Sequence of chain 1.F:
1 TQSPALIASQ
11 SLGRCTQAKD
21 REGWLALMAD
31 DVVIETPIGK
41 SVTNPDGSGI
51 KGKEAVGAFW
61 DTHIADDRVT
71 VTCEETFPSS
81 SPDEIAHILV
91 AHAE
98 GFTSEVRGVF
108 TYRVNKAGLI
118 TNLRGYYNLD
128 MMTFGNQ

Binding-site contacts:
Ligand atom CAB contacts residue LEU120 of chain 1.F at 3.9 Å (hydrophobic).
Ligand atom OAE contacts residue THR16 of chain 1.F at 4.1 Å.
Ligand atom OAD contacts residue THR43 of chain 1.F at 3.3 Å.
Ligand atom CAJ contacts residue PHE107 of chain 1.F at 3.6 Å (hydrophobic).
Ligand atom CAL contacts residue VAL103 of chain 1.F at 4.2 Å (hydrophobic).
Ligand atom CAH contacts residue PHE107 of chain 1.F at 3.5 Å (hydrophobic).
Ligand atom CAO contacts residue TYR124 of chain 1.F at 3.6 Å (hydrophobic).
Ligand atom OAE contacts residue LEU12 of chain 1.F at 3.6 Å.
Ligand atom CAG contacts residue TYR109 of chain 1.F at 3.9 Å (hydrophobic).
Ligand atom CAR contacts residue VAL71 of chain 1.F at 3.8 Å (hydrophobic).
Ligand atom CAL contacts residue ALA91 of chain 1.F at 3.9 Å (hydrophobic).
Ligand atom CAI contacts residue LEU12 of chain 1.F at 4.1 Å (hydrophobic).
Ligand atom CAL contacts residue TYR124 of chain 1.F at 3.4 Å (hydrophobic).
Ligand atom CAC contacts residue THR43 of chain 1.F at 3.9 Å.
Ligand atom CAQ contacts residue VAL71 of chain 1.F at 3.9 Å (hydrophobic).
Ligand atom CAI contacts residue TRP24 of chain 1.F at 3.8 Å (hydrophobic).
Ligand atom OAF contacts residue ALA93 of chain 1.F at 4.0 Å.
Ligand atom CAI contacts residue THR16 of chain 1.F at 3.6 Å.
Ligand atom CAK contacts residue VAL69 of chain 1.F at 4.0 Å (hydrophobic).
Ligand atom CAB contacts residue THR36 of chain 1.F at 4.2 Å.
Ligand atom CAG contacts residue LEU120 of chain 1.F at 4.1 Å (hydrophobic).
Ligand atom CAU contacts residue ALA91 of chain 1.F at 3.8 Å (hydrophobic).
Ligand atom CAH contacts residue VAL71 of chain 1.F at 4.2 Å (hydrophobic).
Ligand atom CAP contacts residue THR43 of chain 1.F at 4.2 Å.
Ligand atom CAC contacts residue PHE59 of chain 1.F at 4.1 Å (hydrophobic).
Ligand atom OAE contacts residue VAL71 of chain 1.F at 3.8 Å.
Ligand atom OAF contacts residue ALA91 of chain 1.F at 3.9 Å.
Ligand atom OAE contacts residue GLY13 of chain 1.F at 3.8 Å.
Ligand atom CAA contacts residue ALA93 of chain 1.F at 3.8 Å (hydrophobic).
Ligand atom CAJ contacts residue ALA91 of chain 1.F at 3.8 Å (hydrophobic).
Ligand atom CAT contacts residue VAL69 of chain 1.F at 4.2 Å (hydrophobic).
Ligand atom CAQ contacts residue LEU12 of chain 1.F at 3.8 Å (hydrophobic).
Ligand atom CAC contacts residue THR36 of chain 1.F at 3.9 Å.
Ligand atom CAO contacts residue VAL103 of chain 1.F at 4.0 Å (hydrophobic).
Ligand atom CAG contacts residue VAL71 of chain 1.F at 3.6 Å (hydrophobic).
Ligand atom CAN contacts residue VAL69 of chain 1.F at 3.9 Å (hydrophobic).
Ligand atom CAK contacts residue ILE64 of chain 1.F at 4.2 Å (hydrophobic).
Ligand atom OAE contacts residue TYR109 of chain 1.F at 4.1 Å.
Ligand atom CAC contacts residue TYR124 of chain 1.F at 4.0 Å (hydrophobic).
Ligand atom CAJ contacts residue VAL71 of chain 1.F at 4.1 Å (hydrophobic).

A small-molecule ligand and the protein it binds are described below.
Small molecule (SMILES): CC(=O)[C@@]1(O)CC[C@H]2[C@@H]3CCC4=CC(=O)CC[C@]4(C)[C@H]3CC[C@@]21C